Binding-site contacts:
Ligand atom C10 contacts residue LEU194 of chain 2.A at 3.5 Å (hydrophobic).
Ligand atom C11 contacts residue GLY134 of chain 2.A at 3.6 Å.
Ligand atom C8 contacts residue LEU194 of chain 2.A at 3.7 Å (hydrophobic).
Ligand atom C1 contacts residue SER137 of chain 2.A at 3.7 Å.
Ligand atom C4 contacts residue ASP225 of chain 2.A at 3.7 Å.
Ligand atom O1A contacts residue ILE226 of chain 2.A at 3.6 Å.
Ligand atom O1B contacts residue ASN145 of chain 2.A at 3.8 Å.
Ligand atom C8 contacts residue SER193 of chain 2.A at 3.9 Å.
Ligand atom O7 contacts residue LEU194 of chain 2.A at 3.9 Å.
Ligand atom O9 contacts residue TYR98 of chain 2.A at 3.2 Å (h-bond).
Ligand atom O8 contacts residue TRP153 of chain 2.A at 3.9 Å.
Ligand atom O8 contacts residue TYR98 of chain 2.A at 3.0 Å (h-bond).
Ligand atom C3 contacts residue ASP225 of chain 2.A at 3.6 Å.
Ligand atom C9 contacts residue SER228 of chain 2.A at 3.5 Å.
Ligand atom C11 contacts residue THR155 of chain 2.A at 4.0 Å.
Ligand atom C4 contacts residue THR135 of chain 2.A at 3.3 Å.
Ligand atom N5 contacts residue THR135 of chain 2.A at 3.1 Å (h-bond).
Ligand atom C11 contacts residue THR135 of chain 2.A at 3.9 Å.
Ligand atom N5 contacts residue TRP153 of chain 2.A at 3.8 Å.
Ligand atom O4 contacts residue ASP225 of chain 2.A at 2.9 Å (salt-bridge).
Ligand atom C8 contacts residue TYR98 of chain 2.A at 3.7 Å (hydrophobic).
Ligand atom O4 contacts residue THR135 of chain 2.A at 3.5 Å (h-bond).
Ligand atom C11 contacts residue LEU194 of chain 2.A at 3.9 Å (hydrophobic).
Ligand atom O3 contacts residue ARG222 of chain 2.A at 3.4 Å (salt-bridge).
Ligand atom O4 contacts residue ILE226 of chain 2.A at 3.7 Å.
Ligand atom C11 contacts residue TRP153 of chain 2.A at 3.7 Å (hydrophobic).
Ligand atom O3 contacts residue ASP225 of chain 2.A at 2.7 Å (salt-bridge).
Ligand atom O1 contacts residue SER193 of chain 2.A at 3.9 Å.
Ligand atom O1B contacts residue SER136 of chain 2.A at 3.2 Å.
Ligand atom C1 contacts residue SER136 of chain 2.A at 3.4 Å.
Ligand atom C9 contacts residue TYR98 of chain 2.A at 3.2 Å (hydrophobic).
Ligand atom O1A contacts residue SER137 of chain 2.A at 4.0 Å.
Ligand atom C7 contacts residue TRP153 of chain 2.A at 3.9 Å (hydrophobic).
Ligand atom C5 contacts residue THR135 of chain 2.A at 3.8 Å.
Ligand atom O10 contacts residue LEU194 of chain 2.A at 3.2 Å.
Ligand atom C10 contacts residue THR135 of chain 2.A at 3.9 Å.
Ligand atom O9 contacts residue SER228 of chain 2.A at 2.7 Å (h-bond).
Ligand atom O8 contacts residue ILE226 of chain 2.A at 3.7 Å.
Ligand atom O1B contacts residue SER137 of chain 2.A at 2.7 Å (h-bond).
Ligand atom O1A contacts residue SER136 of chain 2.A at 2.6 Å (h-bond).

Sequence of chain 2.A:
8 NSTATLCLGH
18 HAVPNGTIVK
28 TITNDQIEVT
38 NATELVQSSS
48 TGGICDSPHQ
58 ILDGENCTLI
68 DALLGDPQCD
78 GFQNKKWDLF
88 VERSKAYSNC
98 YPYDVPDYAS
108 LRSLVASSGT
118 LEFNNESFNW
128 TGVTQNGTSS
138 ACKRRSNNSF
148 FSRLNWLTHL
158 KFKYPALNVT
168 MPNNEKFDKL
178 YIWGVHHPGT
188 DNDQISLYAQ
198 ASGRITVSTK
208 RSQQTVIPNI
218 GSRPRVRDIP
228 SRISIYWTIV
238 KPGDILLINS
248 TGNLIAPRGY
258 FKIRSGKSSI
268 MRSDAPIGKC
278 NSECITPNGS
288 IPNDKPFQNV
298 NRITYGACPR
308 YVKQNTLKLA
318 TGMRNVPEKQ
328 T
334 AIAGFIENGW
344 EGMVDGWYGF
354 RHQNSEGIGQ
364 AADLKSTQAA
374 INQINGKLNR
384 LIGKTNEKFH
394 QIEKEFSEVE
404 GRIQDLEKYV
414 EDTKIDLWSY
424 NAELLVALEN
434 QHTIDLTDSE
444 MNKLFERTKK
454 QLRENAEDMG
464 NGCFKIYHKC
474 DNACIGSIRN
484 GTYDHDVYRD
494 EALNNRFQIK

A protein and the small-molecule ligand that binds it are described below.
Small molecule (SMILES): CC(=O)N[C@@H]1[C@@H](O)[C@H](O[C@@H]2O[C@H](CO[C@]3(C(=O)O)C[C@H](O)[C@@H](NC(C)=O)[C@H]([C@H](O)[C@H](O)CO)O3)[C@H](O)[C@H](O)[C@H]2O)[C@@H](CO)O[C@H]1O